Sequence of chain 1.E:
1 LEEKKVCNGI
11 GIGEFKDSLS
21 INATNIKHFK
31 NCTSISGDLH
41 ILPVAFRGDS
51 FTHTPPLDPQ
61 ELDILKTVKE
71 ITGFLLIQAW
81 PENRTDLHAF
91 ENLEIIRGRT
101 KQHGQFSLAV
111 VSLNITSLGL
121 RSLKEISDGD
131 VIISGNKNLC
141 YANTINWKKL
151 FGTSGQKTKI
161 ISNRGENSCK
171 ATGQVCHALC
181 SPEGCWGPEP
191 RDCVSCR

Binding-site contacts:
Ligand atom N2 contacts residue ASN22 of chain 1.E at 3.0 Å (h-bond).
Ligand atom C1 contacts residue ASN25 of chain 1.E at 3.5 Å.
Ligand atom C2 contacts residue SER18 of chain 1.E at 3.7 Å.
Ligand atom C2 contacts residue ASN22 of chain 1.E at 2.4 Å.
Ligand atom C1 contacts residue ASN22 of chain 1.E at 1.2 Å.
Ligand atom C6 contacts residue ASP17 of chain 1.E at 3.8 Å.
Ligand atom O5 contacts residue ASN25 of chain 1.E at 3.0 Å (h-bond).
Ligand atom O7 contacts residue ASN22 of chain 1.E at 3.0 Å (h-bond).
Ligand atom O6 contacts residue PHE15 of chain 1.E at 3.8 Å.
Ligand atom C3 contacts residue THR54 of chain 1.E at 3.8 Å.
Ligand atom C5 contacts residue ASN22 of chain 1.E at 3.4 Å.
Ligand atom O3 contacts residue THR52 of chain 1.E at 3.5 Å.
Ligand atom C7 contacts residue ASN22 of chain 1.E at 3.2 Å.
Ligand atom C8 contacts residue THR52 of chain 1.E at 4.0 Å.
Ligand atom C6 contacts residue ASN25 of chain 1.E at 3.7 Å.
Ligand atom C8 contacts residue ASP49 of chain 1.E at 3.7 Å.
Ligand atom N2 contacts residue THR52 of chain 1.E at 3.6 Å (h-bond).
Ligand atom C6 contacts residue SER18 of chain 1.E at 3.8 Å.
Ligand atom O5 contacts residue SER18 of chain 1.E at 3.2 Å (h-bond).
Ligand atom O7 contacts residue SER18 of chain 1.E at 4.0 Å.
Ligand atom C3 contacts residue ASN22 of chain 1.E at 3.6 Å.
Ligand atom O7 contacts residue SER20 of chain 1.E at 3.3 Å (h-bond).
Ligand atom O2 contacts residue ASP17 of chain 1.E at 3.8 Å.
Ligand atom O6 contacts residue ASN25 of chain 1.E at 3.5 Å.
Ligand atom N2 contacts residue THR54 of chain 1.E at 3.5 Å (h-bond).
Ligand atom C1 contacts residue SER18 of chain 1.E at 3.9 Å.
Ligand atom O5 contacts residue ASN22 of chain 1.E at 2.1 Å (h-bond).
Ligand atom C5 contacts residue SER18 of chain 1.E at 3.7 Å.
Ligand atom C2 contacts residue THR54 of chain 1.E at 3.9 Å.
Ligand atom O6 contacts residue THR52 of chain 1.E at 3.8 Å.
Ligand atom C4 contacts residue SER18 of chain 1.E at 3.4 Å.
Ligand atom C6 contacts residue THR24 of chain 1.E at 3.8 Å.
Ligand atom C5 contacts residue ASP17 of chain 1.E at 3.9 Å.
Ligand atom C1 contacts residue THR54 of chain 1.E at 4.0 Å.
Ligand atom C8 contacts residue LEU19 of chain 1.E at 3.8 Å (hydrophobic).
Ligand atom O6 contacts residue SER18 of chain 1.E at 2.9 Å (h-bond).
Ligand atom O6 contacts residue ASP17 of chain 1.E at 3.7 Å.
Ligand atom O7 contacts residue LEU19 of chain 1.E at 3.0 Å (h-bond).
Ligand atom C2 contacts residue ASP17 of chain 1.E at 3.7 Å.
Ligand atom C7 contacts residue LEU19 of chain 1.E at 3.9 Å (hydrophobic).

This protein binds this small molecule.
Small molecule (SMILES): CC(=O)N[C@H]1[C@H](O[C@H]2[C@H](O)[C@@H](NC(C)=O)CO[C@@H]2CO)O[C@H](CO)[C@@H](O[C@@H]2O[C@H](CO)[C@@H](O)[C@H](O[C@H]3O[C@H](CO)[C@@H](O)[C@H](O)[C@@H]3O)[C@@H]2O)[C@@H]1O